Binding-site contacts:
Ligand atom C16 contacts residue MET257 of chain 1.D at 3.8 Å (hydrophobic).
Ligand atom C15 contacts residue ASN256 of chain 1.D at 3.8 Å.
Ligand atom C02 contacts residue LEU240 of chain 1.D at 3.5 Å (hydrophobic).
Ligand atom C09 contacts residue ALA352 of chain 1.D at 4.0 Å (hydrophobic).
Ligand atom C08 contacts residue LEU246 of chain 1.D at 3.3 Å (hydrophobic).
Ligand atom C07 contacts residue LEU246 of chain 1.D at 3.3 Å (hydrophobic).
Ligand atom C01 contacts residue LEU240 of chain 1.D at 3.8 Å (hydrophobic).
Ligand atom C03 contacts residue ALA248 of chain 1.D at 3.4 Å (hydrophobic).
Ligand atom C12 contacts residue ASN256 of chain 1.D at 3.6 Å.
Ligand atom C18 contacts residue ASN348 of chain 1.D at 3.1 Å.
Ligand atom O02 contacts residue ASN256 of chain 1.D at 3.2 Å (h-bond).
Ligand atom O01 contacts residue LEU253 of chain 1.D at 3.2 Å.
Ligand atom C15 contacts residue VAL181 of chain 1.C at 3.7 Å (hydrophobic).
Ligand atom C04 contacts residue ALA248 of chain 1.D at 4.0 Å (hydrophobic).
Ligand atom C11 contacts residue LYS350 of chain 1.D at 3.9 Å.
Ligand atom C13 contacts residue THR179 of chain 1.C at 3.1 Å.
Ligand atom S01 contacts residue VAL236 of chain 1.D at 3.2 Å (h-bond).
Ligand atom C06 contacts residue ALA248 of chain 1.D at 3.4 Å (hydrophobic).
Ligand atom C17 contacts residue ASN256 of chain 1.D at 3.9 Å.
Ligand atom N01 contacts residue LEU246 of chain 1.D at 3.2 Å.
Ligand atom N02 contacts residue TYR200 of chain 1.D at 2.9 Å (h-bond).
Ligand atom C19 contacts residue VAL236 of chain 1.D at 3.2 Å (hydrophobic).
Ligand atom C15 contacts residue LYS350 of chain 1.D at 3.8 Å.
Ligand atom C11 contacts residue LEU246 of chain 1.D at 3.2 Å (hydrophobic).
Ligand atom C14 contacts residue ASN256 of chain 1.D at 3.5 Å.
Ligand atom O02 contacts residue THR179 of chain 1.C at 3.4 Å (h-bond).
Ligand atom C09 contacts residue ALA314 of chain 1.D at 3.9 Å (hydrophobic).
Ligand atom C18 contacts residue VAL181 of chain 1.C at 3.3 Å (hydrophobic).
Ligand atom C14 contacts residue THR179 of chain 1.C at 3.7 Å.
Ligand atom C14 contacts residue VAL181 of chain 1.C at 3.4 Å (hydrophobic).
Ligand atom C19 contacts residue THR237 of chain 1.D at 3.8 Å.
Ligand atom C18 contacts residue VAL313 of chain 1.D at 3.6 Å (hydrophobic).
Ligand atom C11 contacts residue ALA352 of chain 1.D at 3.8 Å (hydrophobic).
Ligand atom C11 contacts residue THR351 of chain 1.D at 3.7 Å.
Ligand atom C01 contacts residue VAL236 of chain 1.D at 3.5 Å (hydrophobic).
Ligand atom C14 contacts residue LYS350 of chain 1.D at 3.7 Å.
Ligand atom C19 contacts residue LEU240 of chain 1.D at 3.4 Å (hydrophobic).
Ligand atom O01 contacts residue LYS252 of chain 1.D at 3.5 Å.
Ligand atom C10 contacts residue CYS239 of chain 1.D at 3.9 Å (hydrophobic).
Ligand atom C13 contacts residue ASN256 of chain 1.D at 3.3 Å.

This small molecule binds to this protein.
Small molecule (SMILES): Cc1ccc(S(=O)(=O)Nc2cc(-c3ccc(C#N)s3)ccc2C)cc1

Sequence of chain 1.D:
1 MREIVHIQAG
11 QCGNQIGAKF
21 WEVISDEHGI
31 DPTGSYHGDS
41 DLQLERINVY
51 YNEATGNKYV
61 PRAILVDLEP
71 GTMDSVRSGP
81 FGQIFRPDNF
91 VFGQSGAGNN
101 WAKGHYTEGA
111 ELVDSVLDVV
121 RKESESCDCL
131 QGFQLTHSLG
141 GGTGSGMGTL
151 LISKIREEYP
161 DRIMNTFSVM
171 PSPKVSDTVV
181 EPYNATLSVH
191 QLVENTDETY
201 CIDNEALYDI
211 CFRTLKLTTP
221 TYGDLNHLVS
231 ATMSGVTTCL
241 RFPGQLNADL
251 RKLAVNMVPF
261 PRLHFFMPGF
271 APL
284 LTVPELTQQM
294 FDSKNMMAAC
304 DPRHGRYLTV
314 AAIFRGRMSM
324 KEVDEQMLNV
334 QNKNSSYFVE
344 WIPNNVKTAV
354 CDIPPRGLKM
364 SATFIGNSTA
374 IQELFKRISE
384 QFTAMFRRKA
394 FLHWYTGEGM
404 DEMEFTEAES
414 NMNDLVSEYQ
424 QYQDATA

Sequence of chain 1.C:
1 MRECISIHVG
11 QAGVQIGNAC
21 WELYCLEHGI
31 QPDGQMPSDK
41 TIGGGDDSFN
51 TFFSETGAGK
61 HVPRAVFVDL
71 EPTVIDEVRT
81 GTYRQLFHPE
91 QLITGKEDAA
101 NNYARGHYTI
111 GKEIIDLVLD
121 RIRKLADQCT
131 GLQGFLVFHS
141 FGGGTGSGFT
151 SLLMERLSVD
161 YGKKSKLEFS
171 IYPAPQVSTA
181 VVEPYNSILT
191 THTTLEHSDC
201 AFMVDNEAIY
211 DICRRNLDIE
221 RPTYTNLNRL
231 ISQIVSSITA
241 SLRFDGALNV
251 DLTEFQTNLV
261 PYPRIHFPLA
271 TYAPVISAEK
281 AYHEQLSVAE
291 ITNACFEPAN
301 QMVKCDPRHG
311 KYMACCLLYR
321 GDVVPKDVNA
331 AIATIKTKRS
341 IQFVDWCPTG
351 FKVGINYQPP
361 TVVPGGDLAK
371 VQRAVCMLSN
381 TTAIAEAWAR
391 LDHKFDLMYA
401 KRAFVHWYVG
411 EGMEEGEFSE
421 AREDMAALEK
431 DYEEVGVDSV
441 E